This small molecule binds to this protein.
Small molecule (SMILES): CC(=O)N[C@H]1[C@H](O[C@H]2[C@H](O)[C@@H](NC(C)=O)CO[C@@H]2CO)O[C@H](CO)[C@@H](O)[C@@H]1O

Sequence of chain 1.A:
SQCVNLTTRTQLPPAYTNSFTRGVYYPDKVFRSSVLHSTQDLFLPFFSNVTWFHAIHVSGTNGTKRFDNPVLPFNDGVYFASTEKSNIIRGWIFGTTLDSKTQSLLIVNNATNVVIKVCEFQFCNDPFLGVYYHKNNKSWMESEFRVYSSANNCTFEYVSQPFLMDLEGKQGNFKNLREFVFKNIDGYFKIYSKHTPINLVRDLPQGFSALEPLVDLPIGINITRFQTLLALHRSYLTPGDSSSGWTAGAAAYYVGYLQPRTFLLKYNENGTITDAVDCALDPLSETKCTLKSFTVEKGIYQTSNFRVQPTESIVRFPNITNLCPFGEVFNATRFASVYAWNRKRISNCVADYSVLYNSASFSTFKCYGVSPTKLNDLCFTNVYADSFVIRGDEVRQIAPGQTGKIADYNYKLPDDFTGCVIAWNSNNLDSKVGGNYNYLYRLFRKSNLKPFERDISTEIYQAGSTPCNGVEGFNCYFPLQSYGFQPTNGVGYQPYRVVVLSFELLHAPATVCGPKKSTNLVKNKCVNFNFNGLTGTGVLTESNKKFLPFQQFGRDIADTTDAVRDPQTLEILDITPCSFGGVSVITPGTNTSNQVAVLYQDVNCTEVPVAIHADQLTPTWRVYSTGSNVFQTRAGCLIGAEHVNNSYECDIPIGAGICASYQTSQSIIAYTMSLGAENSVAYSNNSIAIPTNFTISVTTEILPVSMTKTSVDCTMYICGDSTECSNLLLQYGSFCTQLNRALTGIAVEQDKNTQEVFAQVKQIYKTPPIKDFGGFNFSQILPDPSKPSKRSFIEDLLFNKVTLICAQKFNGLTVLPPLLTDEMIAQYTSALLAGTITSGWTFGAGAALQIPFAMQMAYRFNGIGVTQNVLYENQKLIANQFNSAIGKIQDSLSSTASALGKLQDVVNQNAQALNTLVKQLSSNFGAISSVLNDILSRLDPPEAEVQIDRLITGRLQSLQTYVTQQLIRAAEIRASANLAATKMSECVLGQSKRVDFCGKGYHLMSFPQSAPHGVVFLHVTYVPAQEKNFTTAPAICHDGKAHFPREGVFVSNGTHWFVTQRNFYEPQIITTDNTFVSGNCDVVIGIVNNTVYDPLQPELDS

Binding-site contacts:
Ligand atom N2 contacts residue ASN1134 of chain 1.A at 2.9 Å (h-bond).
Ligand atom C3 contacts residue AH21 of chain 1.LA at 4.2 Å.
Ligand atom C5 contacts residue ASN1134 of chain 1.A at 3.7 Å.
Ligand atom C4 contacts residue ASN1134 of chain 1.A at 4.2 Å.
Ligand atom C2 contacts residue ASN1134 of chain 1.A at 2.5 Å.
Ligand atom O4 contacts residue AH21 of chain 1.LA at 3.0 Å.
Ligand atom C1 contacts residue ASN1134 of chain 1.A at 1.4 Å.
Ligand atom C8 contacts residue ASN1134 of chain 1.A at 4.5 Å.
Ligand atom O5 contacts residue ASN1134 of chain 1.A at 2.4 Å (h-bond).
Ligand atom O7 contacts residue ASN1134 of chain 1.A at 3.5 Å (h-bond).
Ligand atom C4 contacts residue AH21 of chain 1.LA at 4.2 Å.
Ligand atom C3 contacts residue ASN1134 of chain 1.A at 3.8 Å.
Ligand atom C7 contacts residue ASN1134 of chain 1.A at 3.4 Å.
Ligand atom O3 contacts residue AH21 of chain 1.LA at 3.2 Å.